Binding-site contacts:
Ligand atom C04 contacts residue PHE86 of chain 1.K at 4.2 Å (hydrophobic).
Ligand atom N03 contacts residue TRP70 of chain 1.K at 4.2 Å.
Ligand atom C07 contacts residue TRP84 of chain 1.K at 3.5 Å (hydrophobic).
Ligand atom C04 contacts residue TRP64 of chain 1.K at 3.5 Å (hydrophobic).
Ligand atom C08 contacts residue TRP64 of chain 1.K at 3.8 Å (hydrophobic).
Ligand atom O05 contacts residue TRP64 of chain 1.K at 3.0 Å (h-bond).
Ligand atom C07 contacts residue TRP70 of chain 1.K at 3.7 Å (hydrophobic).
Ligand atom O18 contacts residue TRP64 of chain 1.K at 4.3 Å.
Ligand atom O01 contacts residue HIS62 of chain 1.K at 3.5 Å (h-bond).
Ligand atom O18 contacts residue TRP84 of chain 1.K at 3.7 Å.
Ligand atom C4 contacts residue TRP70 of chain 1.K at 4.3 Å (hydrophobic).
Ligand atom C04 contacts residue HIS62 of chain 1.K at 3.9 Å.
Ligand atom O16 contacts residue VAL61 of chain 1.K at 3.9 Å.
Ligand atom O05 contacts residue PHE86 of chain 1.K at 3.3 Å.
Ligand atom O05 contacts residue HIS62 of chain 1.K at 4.0 Å.
Ligand atom C04 contacts residue SER63 of chain 1.K at 4.1 Å.
Ligand atom O05 contacts residue SER63 of chain 1.K at 3.4 Å.
Ligand atom C06 contacts residue PHE86 of chain 1.K at 4.2 Å (hydrophobic).
Ligand atom C06 contacts residue TRP70 of chain 1.K at 3.5 Å (hydrophobic).
Ligand atom C02 contacts residue TRP64 of chain 1.K at 3.4 Å (hydrophobic).
Ligand atom C08 contacts residue TRP84 of chain 1.K at 4.3 Å (hydrophobic).
Ligand atom N03 contacts residue HIS62 of chain 1.K at 2.9 Å (h-bond).
Ligand atom N03 contacts residue VAL61 of chain 1.K at 4.5 Å.
Ligand atom C06 contacts residue TRP84 of chain 1.K at 3.7 Å (hydrophobic).
Ligand atom O05 contacts residue TRP70 of chain 1.K at 3.4 Å.
Ligand atom N03 contacts residue SER63 of chain 1.K at 4.0 Å.
Ligand atom O16 contacts residue TRP70 of chain 1.K at 3.5 Å.
Ligand atom O01 contacts residue TRP64 of chain 1.K at 3.1 Å (h-bond).
Ligand atom N03 contacts residue TRP64 of chain 1.K at 3.2 Å (h-bond).
Ligand atom O16 contacts residue HIS62 of chain 1.K at 4.0 Å.
Ligand atom C02 contacts residue HIS62 of chain 1.K at 3.6 Å.
Ligand atom C06 contacts residue TRP64 of chain 1.K at 4.3 Å (hydrophobic).
Ligand atom C04 contacts residue TRP70 of chain 1.K at 3.5 Å (hydrophobic).

Sequence of chain 1.K:
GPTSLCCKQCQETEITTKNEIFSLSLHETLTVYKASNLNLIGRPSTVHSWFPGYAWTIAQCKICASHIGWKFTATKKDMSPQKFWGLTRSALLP

The small molecule below binds the protein below.
Small molecule (SMILES): O=C1CC[C@H](N2C(=O)c3ccccc3C2=O)C(=O)N1